Binding-site contacts:
Ligand atom C6 contacts residue CYS7 of chain 2.C at 1.8 Å (hydrophobic).
Ligand atom C4 contacts residue HIS1 of chain 2.C at 3.3 Å.
Ligand atom C5 contacts residue CYS7 of chain 2.C at 2.9 Å (hydrophobic).
Ligand atom C3 contacts residue HIS1 of chain 2.C at 2.5 Å.
Ligand atom C5 contacts residue HIS1 of chain 2.C at 4.4 Å.
Ligand atom C2 contacts residue HIS1 of chain 2.C at 1.3 Å.
Ligand atom O1 contacts residue HIS1 of chain 2.C at 2.2 Å (h-bond).
Ligand atom C2 contacts residue PRO2 of chain 2.C at 3.9 Å (hydrophobic).
Ligand atom C4 contacts residue CYS7 of chain 2.C at 3.4 Å (hydrophobic).
Ligand atom O1 contacts residue PRO2 of chain 2.C at 3.6 Å.

The protein below binds the small molecule below.
Small molecule (SMILES): CCCCC(=O)O

Sequence of chain 2.C:
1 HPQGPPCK